Sequence of chain 6.A:
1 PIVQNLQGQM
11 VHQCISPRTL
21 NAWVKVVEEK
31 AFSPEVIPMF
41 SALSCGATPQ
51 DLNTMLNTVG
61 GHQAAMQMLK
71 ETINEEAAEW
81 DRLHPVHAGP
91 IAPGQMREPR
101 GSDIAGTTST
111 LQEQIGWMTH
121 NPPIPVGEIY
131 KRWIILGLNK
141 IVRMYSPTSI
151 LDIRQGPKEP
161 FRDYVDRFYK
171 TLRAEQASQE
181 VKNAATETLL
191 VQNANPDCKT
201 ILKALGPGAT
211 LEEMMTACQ

This protein binds this small molecule.
Small molecule (SMILES): Cc1ccc(Cn2c(=O)c(=O)[nH]c3ccccc32)cc1

Sequence of chain 1.A:
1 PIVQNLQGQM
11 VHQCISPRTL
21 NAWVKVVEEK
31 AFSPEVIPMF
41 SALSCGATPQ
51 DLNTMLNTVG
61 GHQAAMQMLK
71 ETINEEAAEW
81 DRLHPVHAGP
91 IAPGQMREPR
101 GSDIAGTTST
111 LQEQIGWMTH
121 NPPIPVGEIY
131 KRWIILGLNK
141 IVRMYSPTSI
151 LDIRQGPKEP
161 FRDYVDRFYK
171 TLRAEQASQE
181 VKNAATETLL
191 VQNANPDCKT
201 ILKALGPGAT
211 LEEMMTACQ

Binding-site contacts:
Ligand atom C05 contacts residue EDO1 of chain 1.C at 3.5 Å.
Ligand atom C04 contacts residue LYS70 of chain 1.A at 3.8 Å.
Ligand atom N14 contacts residue ASN57 of chain 1.A at 2.5 Å (h-bond).
Ligand atom C15 contacts residue ASN57 of chain 1.A at 3.3 Å.
Ligand atom C16 contacts residue LEU56 of chain 1.A at 3.8 Å (hydrophobic).
Ligand atom C02 contacts residue LYS70 of chain 1.A at 4.0 Å.
Ligand atom N14 contacts residue ASN53 of chain 1.A at 3.9 Å.
Ligand atom C16 contacts residue LYS70 of chain 1.A at 4.0 Å.
Ligand atom C06 contacts residue EDO1 of chain 1.C at 3.7 Å.
Ligand atom O13 contacts residue ASN57 of chain 1.A at 2.8 Å (h-bond).
Ligand atom C18 contacts residue LYS70 of chain 1.A at 3.3 Å.
Ligand atom C12 contacts residue ASN57 of chain 1.A at 3.3 Å.
Ligand atom C02 contacts residue ASN74 of chain 1.A at 3.5 Å.
Ligand atom C15 contacts residue ASN53 of chain 1.A at 4.0 Å.
Ligand atom C10 contacts residue ASN53 of chain 1.A at 3.3 Å.
Ligand atom C08 contacts residue TYR130 of chain 1.A at 3.2 Å (hydrophobic).
Ligand atom N09 contacts residue TYR130 of chain 1.A at 3.6 Å (h-bond).
Ligand atom C04 contacts residue ASN74 of chain 1.A at 3.7 Å.
Ligand atom C19 contacts residue ILE73 of chain 1.A at 3.5 Å (hydrophobic).
Ligand atom C04 contacts residue EDO1 of chain 1.C at 3.7 Å.
Ligand atom O11 contacts residue THR107 of chain 1.A at 3.7 Å.
Ligand atom C20 contacts residue ASN53 of chain 1.A at 3.8 Å.
Ligand atom C01 contacts residue GLN179 of chain 6.A at 3.4 Å.
Ligand atom C03 contacts residue ASN74 of chain 1.A at 2.9 Å.
Ligand atom C01 contacts residue ASN74 of chain 1.A at 3.1 Å.
Ligand atom C17 contacts residue LYS70 of chain 1.A at 4.0 Å.
Ligand atom C18 contacts residue ILE73 of chain 1.A at 3.9 Å (hydrophobic).
Ligand atom O13 contacts residue ASN53 of chain 1.A at 3.8 Å.
Ligand atom O11 contacts residue ALA105 of chain 1.A at 4.0 Å.
Ligand atom C07 contacts residue GLN179 of chain 6.A at 4.0 Å.
Ligand atom C17 contacts residue LEU56 of chain 1.A at 4.0 Å (hydrophobic).
Ligand atom C20 contacts residue TYR130 of chain 1.A at 4.0 Å (hydrophobic).
Ligand atom N09 contacts residue ASN53 of chain 1.A at 3.4 Å (h-bond).
Ligand atom C12 contacts residue ASN53 of chain 1.A at 3.6 Å.
Ligand atom O11 contacts residue ASN53 of chain 1.A at 3.4 Å (h-bond).
Ligand atom C16 contacts residue ASN57 of chain 1.A at 3.2 Å.
Ligand atom C19 contacts residue LYS70 of chain 1.A at 3.4 Å.
Ligand atom C08 contacts residue EDO1 of chain 1.C at 3.9 Å.
Ligand atom C03 contacts residue LYS70 of chain 1.A at 3.3 Å.
Ligand atom C04 contacts residue ILE73 of chain 1.A at 3.6 Å (hydrophobic).